This small molecule binds to this protein.
Small molecule (SMILES): CN(CC1=NC(=O)NC(=O)C1)Cc1ccsc1

Sequence of chain 1.B:
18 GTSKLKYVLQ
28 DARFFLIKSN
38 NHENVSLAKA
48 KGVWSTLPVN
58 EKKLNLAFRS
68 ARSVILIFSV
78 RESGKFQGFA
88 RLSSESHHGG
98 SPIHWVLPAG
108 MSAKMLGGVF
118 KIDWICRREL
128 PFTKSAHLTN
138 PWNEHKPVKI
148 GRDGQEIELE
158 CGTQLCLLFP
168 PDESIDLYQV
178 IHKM

Binding-site contacts:
Ligand atom NAQ contacts residue SER52 of chain 1.B at 3.3 Å (h-bond).
Ligand atom CAI contacts residue ASN37 of chain 1.B at 3.6 Å.
Ligand atom OAB contacts residue LYS35 of chain 1.B at 3.6 Å.
Ligand atom OAC contacts residue SER52 of chain 1.B at 3.5 Å (h-bond).
Ligand atom CAG contacts residue SER36 of chain 1.B at 3.8 Å.
Ligand atom CAG contacts residue LYS35 of chain 1.B at 3.5 Å.
Ligand atom CAG contacts residue ASN37 of chain 1.B at 3.7 Å.
Ligand atom CAN contacts residue LYS35 of chain 1.B at 3.7 Å.
Ligand atom NAJ contacts residue TRP51 of chain 1.B at 3.2 Å.
Ligand atom CAP contacts residue SER52 of chain 1.B at 3.8 Å.
Ligand atom CAA contacts residue TRP102 of chain 1.B at 3.3 Å (hydrophobic).
Ligand atom SAL contacts residue LEU54 of chain 1.B at 3.8 Å.
Ligand atom CAE contacts residue MET108 of chain 1.B at 3.9 Å (hydrophobic).
Ligand atom OAC contacts residue LYS35 of chain 1.B at 3.9 Å.
Ligand atom CAI contacts residue TRP51 of chain 1.B at 3.6 Å (hydrophobic).
Ligand atom CAA contacts residue SER52 of chain 1.B at 3.7 Å.
Ligand atom OAC contacts residue THR53 of chain 1.B at 3.4 Å.
Ligand atom SAL contacts residue MET108 of chain 1.B at 3.8 Å.
Ligand atom CAP contacts residue ASP150 of chain 1.B at 3.8 Å.
Ligand atom CAP contacts residue LYS35 of chain 1.B at 3.2 Å.
Ligand atom CAO contacts residue ASP150 of chain 1.B at 3.5 Å.
Ligand atom CAP contacts residue TRP51 of chain 1.B at 3.6 Å (hydrophobic).
Ligand atom OAB contacts residue ARG78 of chain 1.B at 2.6 Å (salt-bridge).
Ligand atom CAF contacts residue LEU113 of chain 1.B at 3.4 Å (hydrophobic).
Ligand atom CAI contacts residue ASN41 of chain 1.B at 3.8 Å.
Ligand atom NAK contacts residue ASP150 of chain 1.B at 2.8 Å (salt-bridge).
Ligand atom CAM contacts residue LEU113 of chain 1.B at 3.6 Å (hydrophobic).
Ligand atom NAJ contacts residue SER52 of chain 1.B at 3.2 Å (h-bond).
Ligand atom NAJ contacts residue LYS35 of chain 1.B at 3.6 Å.
Ligand atom CAN contacts residue TRP51 of chain 1.B at 3.5 Å (hydrophobic).
Ligand atom OAB contacts residue ASP150 of chain 1.B at 3.3 Å (salt-bridge).
Ligand atom CAD contacts residue MET108 of chain 1.B at 3.5 Å (hydrophobic).
Ligand atom CAF contacts residue SER52 of chain 1.B at 3.8 Å.
Ligand atom NAK contacts residue LYS35 of chain 1.B at 3.0 Å (salt-bridge).
Ligand atom OAC contacts residue TRP51 of chain 1.B at 3.1 Å (h-bond).
Ligand atom CAO contacts residue LYS35 of chain 1.B at 3.1 Å.
Ligand atom CAO contacts residue ARG78 of chain 1.B at 3.8 Å.
Ligand atom CAH contacts residue LEU113 of chain 1.B at 3.8 Å (hydrophobic).
Ligand atom CAE contacts residue PRO105 of chain 1.B at 3.7 Å (hydrophobic).
Ligand atom CAH contacts residue LEU104 of chain 1.B at 3.6 Å (hydrophobic).